Binding-site contacts:
Ligand atom C5 contacts residue ASN19 of chain 25.Y at 3.3 Å.
Ligand atom N2 contacts residue ASN19 of chain 25.Y at 4.0 Å.
Ligand atom C3 contacts residue ASN19 of chain 25.Y at 4.4 Å.
Ligand atom O5 contacts residue ASN19 of chain 25.Y at 2.2 Å (h-bond).
Ligand atom C8 contacts residue TYR17 of chain 25.Y at 4.0 Å (hydrophobic).
Ligand atom O7 contacts residue ASN19 of chain 25.Y at 4.4 Å.
Ligand atom C1 contacts residue ASN19 of chain 25.Y at 1.9 Å.
Ligand atom C4 contacts residue ASN19 of chain 25.Y at 4.5 Å.
Ligand atom C6 contacts residue ASN19 of chain 25.Y at 4.1 Å.
Ligand atom C2 contacts residue ASN19 of chain 25.Y at 3.4 Å.
Ligand atom O6 contacts residue ASN19 of chain 25.Y at 4.4 Å.

Sequence of chain 25.Y:
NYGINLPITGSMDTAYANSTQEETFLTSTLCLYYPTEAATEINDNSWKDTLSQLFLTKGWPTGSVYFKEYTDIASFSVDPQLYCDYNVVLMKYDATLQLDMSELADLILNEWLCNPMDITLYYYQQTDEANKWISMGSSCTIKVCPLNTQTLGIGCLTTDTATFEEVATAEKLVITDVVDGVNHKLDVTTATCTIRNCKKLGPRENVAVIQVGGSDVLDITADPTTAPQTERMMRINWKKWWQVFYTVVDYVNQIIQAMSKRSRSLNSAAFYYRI

The small molecule below binds the protein below.
Small molecule (SMILES): CC(=O)N[C@H]1[C@H](O[C@H]2[C@H](O)[C@@H](NC(C)=O)CO[C@@H]2CO)O[C@H](CO)[C@@H](O)[C@@H]1O